Sequence of chain 2.A:
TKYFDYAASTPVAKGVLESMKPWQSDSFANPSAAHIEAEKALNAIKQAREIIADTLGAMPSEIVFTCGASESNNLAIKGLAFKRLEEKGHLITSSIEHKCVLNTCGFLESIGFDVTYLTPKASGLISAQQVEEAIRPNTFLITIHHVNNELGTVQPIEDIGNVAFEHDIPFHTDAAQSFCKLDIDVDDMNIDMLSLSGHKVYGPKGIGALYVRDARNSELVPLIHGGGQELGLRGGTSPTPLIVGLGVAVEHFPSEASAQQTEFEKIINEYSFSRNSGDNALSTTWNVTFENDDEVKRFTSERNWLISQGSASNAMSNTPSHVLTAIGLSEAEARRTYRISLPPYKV

Sequence of chain 1.A:
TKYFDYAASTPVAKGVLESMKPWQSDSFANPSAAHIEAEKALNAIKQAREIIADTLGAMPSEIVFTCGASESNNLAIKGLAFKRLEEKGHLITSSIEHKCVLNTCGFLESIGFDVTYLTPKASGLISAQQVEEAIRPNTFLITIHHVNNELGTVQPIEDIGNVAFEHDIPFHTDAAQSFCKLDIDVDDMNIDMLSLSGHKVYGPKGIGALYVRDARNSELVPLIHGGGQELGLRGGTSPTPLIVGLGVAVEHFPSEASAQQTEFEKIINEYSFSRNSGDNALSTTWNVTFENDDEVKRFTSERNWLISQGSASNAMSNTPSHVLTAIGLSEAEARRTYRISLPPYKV

A protein and the small-molecule ligand that binds it are described below.
Small molecule (SMILES): N[C@@H](CS)C(=O)O

Binding-site contacts:
Ligand atom N contacts residue LYS201 of chain 2.A at 4.2 Å.
Ligand atom O contacts residue ALA9 of chain 2.A at 3.3 Å.
Ligand atom OXT contacts residue ASN150 of chain 2.A at 2.9 Å (h-bond).
Ligand atom C contacts residue ALA9 of chain 2.A at 4.2 Å (hydrophobic).
Ligand atom C contacts residue ARG340 of chain 2.A at 3.5 Å.
Ligand atom CA contacts residue HIS99 of chain 2.A at 3.9 Å.
Ligand atom CB contacts residue HIS99 of chain 2.A at 3.7 Å.
Ligand atom N contacts residue PLP1 of chain 2.C at 3.8 Å.
Ligand atom CA contacts residue ASN150 of chain 2.A at 4.2 Å.
Ligand atom N contacts residue HIS99 of chain 2.A at 3.0 Å.
Ligand atom N contacts residue ASN150 of chain 2.A at 3.4 Å (h-bond).
Ligand atom O contacts residue ARG340 of chain 2.A at 2.9 Å (salt-bridge).
Ligand atom CB contacts residue SER33 of chain 1.A at 4.3 Å.
Ligand atom C contacts residue ASN150 of chain 2.A at 3.9 Å.
Ligand atom CA contacts residue ASN31 of chain 1.A at 4.3 Å.
Ligand atom OXT contacts residue ARG340 of chain 2.A at 2.8 Å (salt-bridge).
Ligand atom SG contacts residue SER33 of chain 1.A at 3.0 Å (h-bond).